Sequence of chain 7.F:
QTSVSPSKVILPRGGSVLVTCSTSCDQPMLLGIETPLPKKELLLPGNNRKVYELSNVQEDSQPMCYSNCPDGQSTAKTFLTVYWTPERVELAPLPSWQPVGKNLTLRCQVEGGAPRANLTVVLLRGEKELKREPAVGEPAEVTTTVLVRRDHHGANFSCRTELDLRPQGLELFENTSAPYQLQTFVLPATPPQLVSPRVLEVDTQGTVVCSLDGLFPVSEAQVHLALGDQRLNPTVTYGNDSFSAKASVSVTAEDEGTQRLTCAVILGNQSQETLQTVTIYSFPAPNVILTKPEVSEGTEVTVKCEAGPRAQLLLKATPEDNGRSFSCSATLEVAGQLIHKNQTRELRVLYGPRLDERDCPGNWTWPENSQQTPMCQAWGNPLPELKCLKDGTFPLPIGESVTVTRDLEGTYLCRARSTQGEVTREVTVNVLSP

Binding-site contacts:
Ligand atom C4 contacts residue ALA117 of chain 7.F at 4.2 Å (hydrophobic).
Ligand atom C1 contacts residue GLN168 of chain 7.F at 4.0 Å.
Ligand atom C2 contacts residue ALA117 of chain 7.F at 4.0 Å (hydrophobic).
Ligand atom C5 contacts residue GLN168 of chain 7.F at 4.5 Å.
Ligand atom O7 contacts residue ASN118 of chain 7.F at 3.5 Å (h-bond).
Ligand atom C1 contacts residue PRO167 of chain 7.F at 4.4 Å (hydrophobic).
Ligand atom O5 contacts residue ALA117 of chain 7.F at 3.5 Å (h-bond).
Ligand atom C7 contacts residue ASN118 of chain 7.F at 3.9 Å.
Ligand atom O7 contacts residue ALA117 of chain 7.F at 4.5 Å.
Ligand atom C5 contacts residue ALA117 of chain 7.F at 4.2 Å (hydrophobic).
Ligand atom C1 contacts residue ALA117 of chain 7.F at 3.9 Å (hydrophobic).
Ligand atom C3 contacts residue ASN118 of chain 7.F at 3.8 Å.
Ligand atom C2 contacts residue ASN118 of chain 7.F at 2.7 Å.
Ligand atom N2 contacts residue PRO167 of chain 7.F at 4.0 Å.
Ligand atom C1 contacts residue ASN118 of chain 7.F at 1.6 Å.
Ligand atom C6 contacts residue ALA117 of chain 7.F at 3.6 Å (hydrophobic).
Ligand atom C5 contacts residue ASN118 of chain 7.F at 3.2 Å.
Ligand atom O5 contacts residue GLN168 of chain 7.F at 4.0 Å.
Ligand atom O5 contacts residue ASN118 of chain 7.F at 1.8 Å (h-bond).
Ligand atom C7 contacts residue PRO167 of chain 7.F at 3.9 Å (hydrophobic).
Ligand atom N2 contacts residue ASN118 of chain 7.F at 3.6 Å.
Ligand atom C4 contacts residue ASN118 of chain 7.F at 3.8 Å.
Ligand atom O6 contacts residue ALA117 of chain 7.F at 2.3 Å.
Ligand atom O6 contacts residue ASN118 of chain 7.F at 4.0 Å.
Ligand atom C6 contacts residue ASN118 of chain 7.F at 4.0 Å.
Ligand atom C8 contacts residue PRO167 of chain 7.F at 3.7 Å (hydrophobic).
Ligand atom C8 contacts residue ASP164 of chain 7.F at 4.5 Å.

A small-molecule ligand and the protein it binds are described below.
Small molecule (SMILES): CC(=O)N[C@@H]1[C@@H](O)[C@H](O)[C@@H](CO)O[C@H]1O